The protein below binds the small molecule below.
Small molecule (SMILES): CC(=O)N[C@H]1[C@H](O[C@H]2[C@H](O)[C@@H](NC(C)=O)CO[C@@H]2CO)O[C@H](CO)[C@@H](O[C@@H]2O[C@H](CO)[C@@H](O)[C@H](O)[C@@H]2O)[C@@H]1O

Binding-site contacts:
Ligand atom C7 contacts residue ASN111 of chain 2.A at 3.3 Å.
Ligand atom C3 contacts residue ASN111 of chain 2.A at 3.8 Å.
Ligand atom C8 contacts residue GLU124 of chain 2.A at 4.1 Å.
Ligand atom N2 contacts residue ASN111 of chain 2.A at 2.8 Å (h-bond).
Ligand atom C5 contacts residue ASN111 of chain 2.A at 3.7 Å.
Ligand atom C2 contacts residue ASN111 of chain 2.A at 2.4 Å.
Ligand atom C8 contacts residue ASN111 of chain 2.A at 4.4 Å.
Ligand atom C1 contacts residue ASN111 of chain 2.A at 1.4 Å.
Ligand atom C8 contacts residue THR109 of chain 2.A at 3.9 Å.
Ligand atom O5 contacts residue ASN111 of chain 2.A at 2.4 Å (h-bond).
Ligand atom C4 contacts residue ASN111 of chain 2.A at 4.2 Å.
Ligand atom O7 contacts residue ASN111 of chain 2.A at 3.4 Å (h-bond).
Ligand atom C6 contacts residue ASN111 of chain 2.A at 4.5 Å.

Sequence of chain 2.A:
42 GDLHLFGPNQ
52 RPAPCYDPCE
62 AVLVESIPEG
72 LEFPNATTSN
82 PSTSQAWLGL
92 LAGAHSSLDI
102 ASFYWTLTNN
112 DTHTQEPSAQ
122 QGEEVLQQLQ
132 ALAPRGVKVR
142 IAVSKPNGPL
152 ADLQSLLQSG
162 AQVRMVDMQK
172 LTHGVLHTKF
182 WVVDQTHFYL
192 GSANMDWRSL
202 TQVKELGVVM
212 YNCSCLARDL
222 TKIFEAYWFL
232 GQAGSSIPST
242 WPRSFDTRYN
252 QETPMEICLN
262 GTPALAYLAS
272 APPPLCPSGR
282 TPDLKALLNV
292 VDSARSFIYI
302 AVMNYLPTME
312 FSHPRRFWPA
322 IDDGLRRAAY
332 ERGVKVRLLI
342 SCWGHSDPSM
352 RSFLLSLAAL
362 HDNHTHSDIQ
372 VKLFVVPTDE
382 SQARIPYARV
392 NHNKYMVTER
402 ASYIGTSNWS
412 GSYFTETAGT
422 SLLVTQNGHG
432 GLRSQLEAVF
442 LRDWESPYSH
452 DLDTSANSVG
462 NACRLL